Sequence of chain 1.A:
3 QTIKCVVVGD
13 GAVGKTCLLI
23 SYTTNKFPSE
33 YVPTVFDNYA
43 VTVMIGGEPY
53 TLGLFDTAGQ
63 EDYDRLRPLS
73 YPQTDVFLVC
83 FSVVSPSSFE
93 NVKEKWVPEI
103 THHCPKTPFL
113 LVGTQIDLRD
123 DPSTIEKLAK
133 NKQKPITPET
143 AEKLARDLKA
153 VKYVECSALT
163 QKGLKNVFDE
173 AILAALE

Binding-site contacts:
Ligand atom N9 contacts residue GLN117 of chain 1.A at 3.5 Å (h-bond).
Ligand atom C8 contacts residue CYS19 of chain 1.A at 3.5 Å (hydrophobic).
Ligand atom O2G contacts residue LYS17 of chain 1.A at 2.7 Å (salt-bridge).
Ligand atom O6 contacts residue ALA160 of chain 1.A at 3.0 Å (h-bond).
Ligand atom O1A contacts residue THR18 of chain 1.A at 3.3 Å (h-bond).
Ligand atom O2B contacts residue THR18 of chain 1.A at 3.0 Å (h-bond).
Ligand atom C8 contacts residue GLN117 of chain 1.A at 3.5 Å.
Ligand atom C5 contacts residue GLN117 of chain 1.A at 3.4 Å.
Ligand atom O3G contacts residue PRO35 of chain 1.A at 3.5 Å.
Ligand atom O4' contacts residue GLN117 of chain 1.A at 3.2 Å (h-bond).
Ligand atom O6 contacts residue GLN117 of chain 1.A at 3.5 Å.
Ligand atom C4 contacts residue PHE29 of chain 1.A at 3.6 Å (hydrophobic).
Ligand atom O6 contacts residue LEU161 of chain 1.A at 3.5 Å (h-bond).
Ligand atom O3A contacts residue GLY16 of chain 1.A at 3.2 Å (h-bond).
Ligand atom O3G contacts residue THR36 of chain 1.A at 3.6 Å (h-bond).
Ligand atom O2' contacts residue PHE29 of chain 1.A at 3.6 Å.
Ligand atom O1A contacts residue GLY16 of chain 1.A at 3.4 Å.
Ligand atom C3B contacts residue ALA14 of chain 1.A at 3.6 Å (hydrophobic).
Ligand atom O1B contacts residue VAL15 of chain 1.A at 3.6 Å.
Ligand atom N7 contacts residue CYS19 of chain 1.A at 3.6 Å.
Ligand atom O6 contacts residue ASP119 of chain 1.A at 3.6 Å (salt-bridge).
Ligand atom N1 contacts residue ASP119 of chain 1.A at 3.1 Å (salt-bridge).
Ligand atom O1B contacts residue GLY16 of chain 1.A at 3.1 Å (h-bond).
Ligand atom O1G contacts residue THR36 of chain 1.A at 2.9 Å (h-bond).
Ligand atom O2B contacts residue MG1 of chain 1.D at 2.0 Å.
Ligand atom C6 contacts residue GLN117 of chain 1.A at 3.5 Å.
Ligand atom O6 contacts residue SER159 of chain 1.A at 3.6 Å.
Ligand atom O1A contacts residue CYS19 of chain 1.A at 2.9 Å (h-bond).
Ligand atom N2 contacts residue ASP119 of chain 1.A at 3.2 Å (salt-bridge).
Ligand atom PB contacts residue MG1 of chain 1.D at 3.4 Å.
Ligand atom PB contacts residue LYS17 of chain 1.A at 3.5 Å.
Ligand atom O3A contacts residue LYS17 of chain 1.A at 3.6 Å (salt-bridge).
Ligand atom O2B contacts residue LYS17 of chain 1.A at 3.6 Å (salt-bridge).
Ligand atom O1B contacts residue LYS17 of chain 1.A at 2.9 Å (salt-bridge).
Ligand atom O2G contacts residue GLY13 of chain 1.A at 3.6 Å.
Ligand atom O2A contacts residue TYR33 of chain 1.A at 3.2 Å.
Ligand atom O2G contacts residue GLY61 of chain 1.A at 2.9 Å (h-bond).
Ligand atom O1G contacts residue MG1 of chain 1.D at 2.1 Å.
Ligand atom PG contacts residue MG1 of chain 1.D at 3.5 Å.
Ligand atom C4 contacts residue GLN117 of chain 1.A at 3.6 Å.

The small molecule below binds the protein below.
Small molecule (SMILES): Nc1nc2c(ncn2[C@@H]2O[C@H](CO[P](=O)(O)O[P](=O)(O)CP(=O)(O)O)[C@@H](O)[C@H]2O)c(=O)[nH]1